The small molecule below binds the protein below.
Small molecule (SMILES): Cc1cc(CCCCCOc2ccc(C3=NCCO3)cc2)on1

Sequence of chain 1.C:
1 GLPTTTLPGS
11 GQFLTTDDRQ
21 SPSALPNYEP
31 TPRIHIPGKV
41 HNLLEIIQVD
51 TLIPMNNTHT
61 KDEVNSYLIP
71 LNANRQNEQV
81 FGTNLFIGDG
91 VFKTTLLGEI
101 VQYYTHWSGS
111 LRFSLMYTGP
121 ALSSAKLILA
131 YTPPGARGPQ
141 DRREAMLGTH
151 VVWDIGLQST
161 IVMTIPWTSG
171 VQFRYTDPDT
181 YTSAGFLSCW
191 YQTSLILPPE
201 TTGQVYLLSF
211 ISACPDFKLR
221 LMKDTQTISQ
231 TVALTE

Sequence of chain 1.A:
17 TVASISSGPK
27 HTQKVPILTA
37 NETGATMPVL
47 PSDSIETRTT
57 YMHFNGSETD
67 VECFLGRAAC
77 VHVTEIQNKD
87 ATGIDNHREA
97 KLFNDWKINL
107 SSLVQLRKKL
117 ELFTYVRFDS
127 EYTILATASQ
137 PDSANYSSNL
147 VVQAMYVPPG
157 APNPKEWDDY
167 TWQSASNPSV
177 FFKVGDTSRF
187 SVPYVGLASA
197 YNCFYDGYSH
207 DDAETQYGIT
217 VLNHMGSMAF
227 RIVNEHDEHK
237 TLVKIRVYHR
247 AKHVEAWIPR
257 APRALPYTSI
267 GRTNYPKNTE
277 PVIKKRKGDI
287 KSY

Binding-site contacts:
Ligand atom C6B contacts residue ILE104 of chain 1.A at 3.6 Å (hydrophobic).
Ligand atom C1C contacts residue TYR128 of chain 1.A at 3.7 Å (hydrophobic).
Ligand atom C3 contacts residue ASN219 of chain 1.A at 4.0 Å.
Ligand atom C6B contacts residue TYR128 of chain 1.A at 3.3 Å (hydrophobic).
Ligand atom C2A contacts residue PHE186 of chain 1.A at 3.3 Å (hydrophobic).
Ligand atom C5C contacts residue VAL191 of chain 1.A at 3.8 Å (hydrophobic).
Ligand atom O1A contacts residue PHE186 of chain 1.A at 3.0 Å.
Ligand atom C5A contacts residue VAL176 of chain 1.A at 3.6 Å (hydrophobic).
Ligand atom C1C contacts residue LEU106 of chain 1.A at 3.8 Å (hydrophobic).
Ligand atom C4 contacts residue LEU106 of chain 1.A at 3.9 Å (hydrophobic).
Ligand atom C5 contacts residue LEU106 of chain 1.A at 3.8 Å (hydrophobic).
Ligand atom C4C contacts residue VAL191 of chain 1.A at 3.0 Å (hydrophobic).
Ligand atom C3B contacts residue VAL188 of chain 1.A at 3.8 Å (hydrophobic).
Ligand atom N3A contacts residue ALA24 of chain 1.C at 3.8 Å.
Ligand atom O1 contacts residue MET221 of chain 1.A at 3.9 Å.
Ligand atom C3C contacts residue TYR128 of chain 1.A at 3.4 Å (hydrophobic).
Ligand atom C1B contacts residue VAL188 of chain 1.A at 3.8 Å (hydrophobic).
Ligand atom C2A contacts residue TYR152 of chain 1.A at 3.6 Å (hydrophobic).
Ligand atom O1B contacts residue TYR128 of chain 1.A at 3.4 Å (h-bond).
Ligand atom O1B contacts residue ILE104 of chain 1.A at 3.9 Å.
Ligand atom C4C contacts residue VAL188 of chain 1.A at 3.7 Å (hydrophobic).
Ligand atom C2B contacts residue VAL188 of chain 1.A at 3.5 Å (hydrophobic).
Ligand atom C5B contacts residue PHE186 of chain 1.A at 3.9 Å (hydrophobic).
Ligand atom C2C contacts residue TYR197 of chain 1.A at 3.7 Å (hydrophobic).
Ligand atom N2 contacts residue LEU106 of chain 1.A at 3.8 Å.
Ligand atom C4B contacts residue PHE186 of chain 1.A at 3.6 Å (hydrophobic).
Ligand atom N3A contacts residue TYR152 of chain 1.A at 3.5 Å.
Ligand atom N2 contacts residue ASN219 of chain 1.A at 3.8 Å.
Ligand atom N3A contacts residue PHE186 of chain 1.A at 4.0 Å.
Ligand atom C3B contacts residue TYR152 of chain 1.A at 3.7 Å (hydrophobic).
Ligand atom C4 contacts residue TYR197 of chain 1.A at 3.8 Å (hydrophobic).
Ligand atom C4A contacts residue PRO174 of chain 1.A at 3.1 Å (hydrophobic).
Ligand atom N3A contacts residue PRO174 of chain 1.A at 3.7 Å.
Ligand atom C1B contacts residue ILE104 of chain 1.A at 4.0 Å (hydrophobic).
Ligand atom C1B contacts residue TYR128 of chain 1.A at 3.6 Å (hydrophobic).
Ligand atom C31 contacts residue ASN219 of chain 1.A at 3.3 Å.
Ligand atom C4B contacts residue TYR152 of chain 1.A at 3.8 Å (hydrophobic).
Ligand atom O1 contacts residue LEU106 of chain 1.A at 3.7 Å.
Ligand atom C5A contacts residue PHE186 of chain 1.A at 3.5 Å (hydrophobic).
Ligand atom C5B contacts residue MET224 of chain 1.A at 3.8 Å (hydrophobic).